Binding-site contacts:
Ligand atom O contacts residue SER144 of chain 1.A at 3.1 Å (h-bond).
Ligand atom N contacts residue GLN189 of chain 1.A at 3.1 Å (h-bond).
Ligand atom N contacts residue HIS41 of chain 1.A at 3.5 Å (h-bond).
Ligand atom O contacts residue GLY143 of chain 1.A at 2.8 Å (h-bond).
Ligand atom NE2 contacts residue PHE140 of chain 1.A at 3.2 Å (h-bond).
Ligand atom OD1 contacts residue HIS41 of chain 1.A at 3.3 Å.
Ligand atom O contacts residue GLY143 of chain 1.A at 2.9 Å (h-bond).
Ligand atom ND2 contacts residue ASN142 of chain 1.A at 3.4 Å (h-bond).
Ligand atom CA contacts residue GLU166 of chain 1.A at 3.5 Å.
Ligand atom N contacts residue GLU166 of chain 1.A at 3.1 Å (salt-bridge).
Ligand atom C contacts residue ALA145 of chain 1.A at 3.5 Å (hydrophobic).
Ligand atom N contacts residue THR190 of chain 1.A at 3.2 Å (h-bond).
Ligand atom CD contacts residue THR24 of chain 1.A at 3.5 Å.
Ligand atom OE1 contacts residue PHE140 of chain 1.A at 3.5 Å.
Ligand atom NE2 contacts residue GLU166 of chain 1.A at 3.2 Å (salt-bridge).
Ligand atom C contacts residue GLY143 of chain 1.A at 3.3 Å.
Ligand atom O contacts residue GLN189 of chain 1.A at 3.2 Å.
Ligand atom CA contacts residue THR26 of chain 1.A at 3.4 Å.
Ligand atom N contacts residue THR190 of chain 1.A at 3.1 Å (h-bond).
Ligand atom N contacts residue THR26 of chain 1.A at 2.9 Å (h-bond).
Ligand atom OD1 contacts residue MET49 of chain 1.A at 3.2 Å.
Ligand atom O contacts residue THR24 of chain 1.A at 3.6 Å (h-bond).
Ligand atom N contacts residue HIS164 of chain 1.A at 3.1 Å (h-bond).
Ligand atom O contacts residue THR26 of chain 1.A at 3.1 Å (h-bond).
Ligand atom CD contacts residue GLN189 of chain 1.A at 3.5 Å.
Ligand atom CB contacts residue THR190 of chain 1.A at 3.5 Å.
Ligand atom CB contacts residue PRO168 of chain 1.A at 3.6 Å (hydrophobic).
Ligand atom O contacts residue ALA145 of chain 1.A at 3.0 Å (h-bond).
Ligand atom CG contacts residue THR24 of chain 1.A at 2.8 Å.
Ligand atom O contacts residue ASN142 of chain 1.A at 3.5 Å.
Ligand atom CB contacts residue THR26 of chain 1.A at 3.3 Å.
Ligand atom CG1 contacts residue MET165 of chain 1.A at 3.6 Å (hydrophobic).
Ligand atom O contacts residue MET165 of chain 1.A at 3.4 Å.
Ligand atom NZ contacts residue ASN142 of chain 1.A at 3.0 Å (h-bond).
Ligand atom O contacts residue GLU166 of chain 1.A at 3.0 Å (salt-bridge).
Ligand atom CG2 contacts residue THR190 of chain 1.A at 3.3 Å.
Ligand atom O contacts residue THR24 of chain 1.A at 3.4 Å (h-bond).
Ligand atom C contacts residue THR24 of chain 1.A at 2.8 Å.
Ligand atom OE1 contacts residue HIS163 of chain 1.A at 2.5 Å (h-bond).
Ligand atom CE contacts residue ASN142 of chain 1.A at 3.4 Å.

A small-molecule ligand and the protein it binds are described below.
Small molecule (SMILES): CC(C)C[C@H](NC(=O)[C@H](CCCCN)NC(=O)[C@@H](NC(=O)[C@H](C)N)C(C)C)C(=O)N[C@@H](CCC(N)=O)C(=O)N[C@@H](CC(N)=O)C(=O)N[C@@H](CC(N)=O)C(=O)N[C@H](C=O)CCC(=O)O

Sequence of chain 2.A:
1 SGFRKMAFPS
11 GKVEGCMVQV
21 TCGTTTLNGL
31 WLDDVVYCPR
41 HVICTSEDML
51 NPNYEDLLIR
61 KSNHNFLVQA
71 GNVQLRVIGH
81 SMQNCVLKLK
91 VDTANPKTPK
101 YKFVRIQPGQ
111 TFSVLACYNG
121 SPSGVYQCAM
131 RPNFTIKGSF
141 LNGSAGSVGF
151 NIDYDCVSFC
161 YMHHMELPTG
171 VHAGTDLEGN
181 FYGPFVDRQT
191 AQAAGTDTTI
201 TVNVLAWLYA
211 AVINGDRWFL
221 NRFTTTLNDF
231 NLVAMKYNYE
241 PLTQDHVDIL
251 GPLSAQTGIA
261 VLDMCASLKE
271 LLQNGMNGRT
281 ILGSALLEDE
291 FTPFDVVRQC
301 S

Sequence of chain 1.A:
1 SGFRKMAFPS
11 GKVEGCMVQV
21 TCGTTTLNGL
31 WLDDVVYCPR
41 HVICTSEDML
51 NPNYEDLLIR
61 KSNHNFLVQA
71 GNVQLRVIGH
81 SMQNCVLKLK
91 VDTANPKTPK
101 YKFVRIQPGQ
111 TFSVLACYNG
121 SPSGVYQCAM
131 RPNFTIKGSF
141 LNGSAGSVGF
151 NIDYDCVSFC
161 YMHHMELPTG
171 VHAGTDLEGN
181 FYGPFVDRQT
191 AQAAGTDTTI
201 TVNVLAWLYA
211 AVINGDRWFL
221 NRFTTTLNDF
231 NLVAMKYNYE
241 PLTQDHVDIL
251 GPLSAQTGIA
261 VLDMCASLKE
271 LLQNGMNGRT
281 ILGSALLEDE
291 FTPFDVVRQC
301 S